Binding-site contacts:
Ligand atom O6 contacts residue PRO388 of chain 1.A at 3.8 Å.
Ligand atom C8 contacts residue TYR383 of chain 1.A at 4.2 Å (hydrophobic).
Ligand atom C1 contacts residue ASN384 of chain 1.A at 1.4 Å.
Ligand atom O5 contacts residue ASN384 of chain 1.A at 2.4 Å (h-bond).
Ligand atom O6 contacts residue CYS386 of chain 1.A at 4.3 Å.
Ligand atom O5 contacts residue CYS386 of chain 1.A at 4.5 Å.
Ligand atom N2 contacts residue ASN384 of chain 1.A at 3.0 Å (h-bond).
Ligand atom C7 contacts residue ASN384 of chain 1.A at 3.2 Å.
Ligand atom C8 contacts residue ASN384 of chain 1.A at 4.4 Å.
Ligand atom C2 contacts residue ASN384 of chain 1.A at 2.5 Å.
Ligand atom O7 contacts residue ASN384 of chain 1.A at 3.0 Å (h-bond).
Ligand atom C5 contacts residue ASN384 of chain 1.A at 3.7 Å.
Ligand atom C4 contacts residue ASN384 of chain 1.A at 4.2 Å.
Ligand atom C7 contacts residue TYR383 of chain 1.A at 4.1 Å (hydrophobic).
Ligand atom O6 contacts residue ALA387 of chain 1.A at 4.5 Å.
Ligand atom O7 contacts residue TYR383 of chain 1.A at 3.5 Å (h-bond).
Ligand atom C3 contacts residue ASN384 of chain 1.A at 3.8 Å.

The protein below binds the small molecule below.
Small molecule (SMILES): CC(=O)N[C@@H]1[C@@H](O)[C@H](O)[C@@H](CO)O[C@H]1O

Sequence of chain 1.A:
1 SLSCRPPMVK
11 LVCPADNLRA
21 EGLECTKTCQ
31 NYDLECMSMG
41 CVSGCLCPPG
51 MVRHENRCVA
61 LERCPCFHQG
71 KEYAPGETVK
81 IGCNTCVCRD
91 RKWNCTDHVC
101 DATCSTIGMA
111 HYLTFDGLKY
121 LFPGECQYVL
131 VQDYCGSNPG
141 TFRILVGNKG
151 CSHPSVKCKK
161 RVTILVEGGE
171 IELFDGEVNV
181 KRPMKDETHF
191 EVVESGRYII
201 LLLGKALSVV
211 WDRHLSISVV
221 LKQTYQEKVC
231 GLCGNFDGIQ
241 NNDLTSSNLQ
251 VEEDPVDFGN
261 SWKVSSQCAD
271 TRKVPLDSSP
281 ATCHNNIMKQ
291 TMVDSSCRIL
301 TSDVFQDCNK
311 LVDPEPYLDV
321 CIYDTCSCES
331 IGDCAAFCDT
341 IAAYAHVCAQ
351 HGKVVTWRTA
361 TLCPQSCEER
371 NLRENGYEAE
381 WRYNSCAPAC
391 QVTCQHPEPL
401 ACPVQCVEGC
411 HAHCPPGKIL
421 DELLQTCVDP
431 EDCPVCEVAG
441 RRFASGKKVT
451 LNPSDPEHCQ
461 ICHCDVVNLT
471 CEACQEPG